Binding-site contacts:
Ligand atom C6 contacts residue TRP337 of chain 1.B at 3.9 Å (hydrophobic).
Ligand atom O6 contacts residue ASN148 of chain 1.B at 2.7 Å (h-bond).
Ligand atom O2 contacts residue PRO64 of chain 1.B at 3.1 Å.
Ligand atom C2 contacts residue ASP66 of chain 1.B at 3.4 Å.
Ligand atom C2 contacts residue MET327 of chain 1.B at 4.0 Å (hydrophobic).
Ligand atom O5 contacts residue TYR150 of chain 1.B at 3.5 Å.
Ligand atom O1 contacts residue SER38 of chain 1.B at 3.9 Å.
Ligand atom O3 contacts residue TRP337 of chain 1.B at 4.0 Å.
Ligand atom C6 contacts residue TYR150 of chain 1.B at 3.7 Å (hydrophobic).
Ligand atom O6 contacts residue MET340 of chain 1.B at 3.6 Å.
Ligand atom O6 contacts residue PHE151 of chain 1.B at 3.9 Å.
Ligand atom O3 contacts residue ASN67 of chain 1.B at 2.9 Å (h-bond).
Ligand atom C6 contacts residue TRP226 of chain 1.B at 4.0 Å (hydrophobic).
Ligand atom C4 contacts residue TRP337 of chain 1.B at 3.7 Å (hydrophobic).
Ligand atom O2 contacts residue ASP66 of chain 1.B at 2.6 Å (salt-bridge).
Ligand atom O3 contacts residue GLN9 of chain 1.B at 3.2 Å (h-bond).
Ligand atom C3 contacts residue PHE44 of chain 1.B at 3.6 Å (hydrophobic).
Ligand atom C1 contacts residue TRP226 of chain 1.B at 3.8 Å (hydrophobic).
Ligand atom O2 contacts residue TRP8 of chain 1.B at 2.8 Å (h-bond).
Ligand atom O3 contacts residue PRO64 of chain 1.B at 3.4 Å.
Ligand atom C3 contacts residue ASP66 of chain 1.B at 3.6 Å.
Ligand atom O3 contacts residue ASP66 of chain 1.B at 2.8 Å (salt-bridge).
Ligand atom C2 contacts residue TRP226 of chain 1.B at 3.8 Å (hydrophobic).
Ligand atom C2 contacts residue GLN112 of chain 1.B at 3.6 Å.
Ligand atom O5 contacts residue TRP337 of chain 1.B at 3.9 Å.
Ligand atom C4 contacts residue TRP226 of chain 1.B at 4.0 Å (hydrophobic).
Ligand atom C6 contacts residue ASN148 of chain 1.B at 3.7 Å.
Ligand atom C4 contacts residue TYR150 of chain 1.B at 4.0 Å (hydrophobic).
Ligand atom O3 contacts residue PHE44 of chain 1.B at 3.6 Å.
Ligand atom O2 contacts residue GLN112 of chain 1.B at 2.8 Å (h-bond).
Ligand atom C6 contacts residue MET340 of chain 1.B at 3.8 Å (hydrophobic).
Ligand atom O2 contacts residue GLN9 of chain 1.B at 3.3 Å (h-bond).
Ligand atom O1 contacts residue TRP8 of chain 1.B at 3.9 Å.
Ligand atom O2 contacts residue TRP226 of chain 1.B at 3.8 Å.
Ligand atom C2 contacts residue TRP337 of chain 1.B at 3.9 Å (hydrophobic).
Ligand atom O4 contacts residue PHE44 of chain 1.B at 3.9 Å.
Ligand atom C2 contacts residue TRP8 of chain 1.B at 4.0 Å (hydrophobic).
Ligand atom O2 contacts residue MET327 of chain 1.B at 3.5 Å.
Ligand atom C1 contacts residue TYR150 of chain 1.B at 3.5 Å (hydrophobic).
Ligand atom C3 contacts residue PRO64 of chain 1.B at 3.9 Å (hydrophobic).

Sequence of chain 1.B:
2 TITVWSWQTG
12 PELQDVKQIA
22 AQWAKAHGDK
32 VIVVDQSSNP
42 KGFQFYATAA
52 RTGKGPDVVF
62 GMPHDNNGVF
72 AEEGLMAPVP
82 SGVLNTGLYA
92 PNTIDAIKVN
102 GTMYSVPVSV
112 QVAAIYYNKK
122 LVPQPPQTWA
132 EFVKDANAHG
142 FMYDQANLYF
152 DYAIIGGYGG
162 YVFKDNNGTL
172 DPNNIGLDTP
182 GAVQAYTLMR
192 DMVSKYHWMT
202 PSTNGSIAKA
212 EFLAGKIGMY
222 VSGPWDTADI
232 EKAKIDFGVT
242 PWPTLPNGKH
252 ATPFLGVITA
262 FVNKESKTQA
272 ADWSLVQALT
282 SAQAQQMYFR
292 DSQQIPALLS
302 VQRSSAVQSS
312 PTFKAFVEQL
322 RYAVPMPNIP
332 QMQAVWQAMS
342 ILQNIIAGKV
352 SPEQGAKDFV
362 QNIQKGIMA

A small-molecule ligand and the protein it binds are described below.
Small molecule (SMILES): OC[C@H]1O[C@H](O[C@H]2[C@H](O)[C@@H](O)[C@@H](O[C@H]3[C@H](O)[C@@H](O)[C@@H](O)O[C@@H]3CO)O[C@@H]2CO)[C@H](O)[C@@H](O)[C@@H]1O